Binding-site contacts:
Ligand atom C3 contacts residue LYS240 of chain 2.A at 3.8 Å.
Ligand atom C8 contacts residue ARG274 of chain 2.A at 3.6 Å.
Ligand atom C6 contacts residue PHE209 of chain 2.A at 3.3 Å (hydrophobic).
Ligand atom O3 contacts residue PHE209 of chain 2.A at 3.9 Å.
Ligand atom C4 contacts residue ASP121 of chain 2.A at 3.1 Å.
Ligand atom O1 contacts residue PHE209 of chain 2.A at 3.3 Å.
Ligand atom C4 contacts residue ASN140 of chain 2.A at 3.6 Å.
Ligand atom C4 contacts residue ARG274 of chain 2.A at 3.8 Å.
Ligand atom N1 contacts residue LEU234 of chain 2.A at 3.4 Å.
Ligand atom O1 contacts residue LYS240 of chain 2.A at 2.5 Å (salt-bridge).
Ligand atom N1 contacts residue ILE163 of chain 2.A at 3.5 Å.
Ligand atom O3 contacts residue LYS240 of chain 2.A at 3.6 Å.
Ligand atom N5 contacts residue ARG274 of chain 2.A at 3.5 Å.
Ligand atom N2 contacts residue MET165 of chain 2.A at 3.5 Å (h-bond).
Ligand atom C5 contacts residue ARG274 of chain 2.A at 3.5 Å.
Ligand atom C7 contacts residue ASP204 of chain 2.A at 3.3 Å.
Ligand atom C2 contacts residue ARG274 of chain 2.A at 3.3 Å.
Ligand atom N4 contacts residue ARG274 of chain 2.A at 3.8 Å.
Ligand atom N1 contacts residue ASP204 of chain 2.A at 3.0 Å (salt-bridge).
Ligand atom C7 contacts residue MET165 of chain 2.A at 3.9 Å (hydrophobic).
Ligand atom N3 contacts residue ARG274 of chain 2.A at 3.5 Å (salt-bridge).
Ligand atom C3 contacts residue PHE209 of chain 2.A at 3.6 Å (hydrophobic).
Ligand atom O4 contacts residue ARG274 of chain 2.A at 3.2 Å (salt-bridge).
Ligand atom C3 contacts residue ARG274 of chain 2.A at 3.3 Å.
Ligand atom O3 contacts residue GLY236 of chain 2.A at 3.3 Å (h-bond).
Ligand atom C8 contacts residue ILE142 of chain 2.A at 3.6 Å (hydrophobic).
Ligand atom C7 contacts residue ARG274 of chain 2.A at 3.9 Å.
Ligand atom N5 contacts residue ILE142 of chain 2.A at 3.5 Å.
Ligand atom N1 contacts residue ASN140 of chain 2.A at 2.5 Å (h-bond).
Ligand atom O2 contacts residue ARG274 of chain 2.A at 2.9 Å (salt-bridge).
Ligand atom N4 contacts residue ILE142 of chain 2.A at 3.7 Å.
Ligand atom C5 contacts residue PHE209 of chain 2.A at 3.8 Å (hydrophobic).
Ligand atom N2 contacts residue ASP204 of chain 2.A at 2.7 Å (salt-bridge).
Ligand atom C7 contacts residue ASN140 of chain 2.A at 3.3 Å.
Ligand atom C4 contacts residue ILE142 of chain 2.A at 3.4 Å (hydrophobic).
Ligand atom C9 contacts residue ARG274 of chain 2.A at 3.4 Å.
Ligand atom C10 contacts residue MET165 of chain 2.A at 3.6 Å (hydrophobic).
Ligand atom C10 contacts residue ASP204 of chain 2.A at 3.9 Å.
Ligand atom N4 contacts residue ASN140 of chain 2.A at 3.0 Å (h-bond).
Ligand atom O1 contacts residue ARG274 of chain 2.A at 3.9 Å.

Sequence of chain 2.A:
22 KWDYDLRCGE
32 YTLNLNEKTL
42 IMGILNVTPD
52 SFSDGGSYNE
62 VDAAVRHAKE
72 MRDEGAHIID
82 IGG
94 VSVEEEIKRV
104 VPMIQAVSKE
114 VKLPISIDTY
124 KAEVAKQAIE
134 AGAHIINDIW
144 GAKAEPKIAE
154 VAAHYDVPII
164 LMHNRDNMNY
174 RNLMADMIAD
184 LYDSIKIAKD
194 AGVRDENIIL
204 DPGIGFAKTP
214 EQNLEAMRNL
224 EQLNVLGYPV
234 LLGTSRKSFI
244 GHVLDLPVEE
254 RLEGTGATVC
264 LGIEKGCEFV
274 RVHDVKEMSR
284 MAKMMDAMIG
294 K

A small-molecule ligand and the protein it binds are described below.
Small molecule (SMILES): C[C@H](CC(=O)O)c1nn(C)c2nc(N)[nH]c(=O)c2c1=O